Sequence of chain 1.A:
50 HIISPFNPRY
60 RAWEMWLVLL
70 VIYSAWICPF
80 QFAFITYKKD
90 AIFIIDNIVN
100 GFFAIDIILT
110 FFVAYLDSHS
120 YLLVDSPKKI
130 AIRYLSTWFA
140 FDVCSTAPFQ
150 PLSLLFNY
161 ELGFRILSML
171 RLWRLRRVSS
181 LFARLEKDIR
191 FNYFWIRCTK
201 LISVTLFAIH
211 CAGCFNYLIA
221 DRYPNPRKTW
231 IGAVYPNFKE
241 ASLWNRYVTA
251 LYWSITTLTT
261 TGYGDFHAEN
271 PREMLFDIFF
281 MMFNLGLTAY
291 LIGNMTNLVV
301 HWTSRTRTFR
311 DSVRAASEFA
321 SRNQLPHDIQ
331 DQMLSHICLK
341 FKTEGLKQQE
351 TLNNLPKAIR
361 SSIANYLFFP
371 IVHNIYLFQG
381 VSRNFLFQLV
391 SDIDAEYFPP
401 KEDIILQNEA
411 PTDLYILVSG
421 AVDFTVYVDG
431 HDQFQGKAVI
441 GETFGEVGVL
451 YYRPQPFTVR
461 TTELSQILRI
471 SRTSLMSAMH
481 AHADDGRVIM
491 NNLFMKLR

The small molecule below binds the protein below.
Small molecule (SMILES): CC(C)CCC[C@@H](C)[C@H]1CC[C@H]2[C@@H]3CC[C@@H]4C[C@@H](O)CC[C@]4(C)[C@H]3CC[C@]12C

Binding-site contacts:
Ligand atom C18 contacts residue LEU175 of chain 1.A at 4.0 Å (hydrophobic).
Ligand atom C21 contacts residue PHE283 of chain 1.A at 4.1 Å (hydrophobic).
Ligand atom C8 contacts residue LEU175 of chain 1.A at 4.4 Å (hydrophobic).
Ligand atom C7 contacts residue LEU172 of chain 1.A at 3.9 Å (hydrophobic).
Ligand atom C18 contacts residue PHE207 of chain 1.A at 4.0 Å (hydrophobic).
Ligand atom C27 contacts residue ALA212 of chain 1.A at 4.4 Å (hydrophobic).
Ligand atom C19 contacts residue QNP1 of chain 1.E at 3.8 Å.
Ligand atom C22 contacts residue PHE283 of chain 1.A at 4.2 Å (hydrophobic).
Ligand atom C16 contacts residue PHE207 of chain 1.A at 4.1 Å (hydrophobic).
Ligand atom C27 contacts residue PHE283 of chain 1.A at 3.7 Å (hydrophobic).
Ligand atom C19 contacts residue SER179 of chain 1.A at 3.6 Å.
Ligand atom C19 contacts residue LEU175 of chain 1.A at 3.9 Å (hydrophobic).
Ligand atom C27 contacts residue ALA208 of chain 1.A at 3.8 Å (hydrophobic).
Ligand atom C20 contacts residue PHE207 of chain 1.A at 4.2 Å (hydrophobic).
Ligand atom C1 contacts residue SER179 of chain 1.A at 4.2 Å.
Ligand atom C4 contacts residue ARG176 of chain 1.A at 4.4 Å.
Ligand atom C6 contacts residue LEU172 of chain 1.A at 4.5 Å (hydrophobic).
Ligand atom C11 contacts residue QNP1 of chain 1.E at 4.5 Å.
Ligand atom C2 contacts residue SER179 of chain 1.A at 3.6 Å.
Ligand atom C21 contacts residue VAL204 of chain 1.A at 4.2 Å (hydrophobic).
Ligand atom C27 contacts residue PHE280 of chain 1.A at 4.4 Å (hydrophobic).